Sequence of chain 1.B:
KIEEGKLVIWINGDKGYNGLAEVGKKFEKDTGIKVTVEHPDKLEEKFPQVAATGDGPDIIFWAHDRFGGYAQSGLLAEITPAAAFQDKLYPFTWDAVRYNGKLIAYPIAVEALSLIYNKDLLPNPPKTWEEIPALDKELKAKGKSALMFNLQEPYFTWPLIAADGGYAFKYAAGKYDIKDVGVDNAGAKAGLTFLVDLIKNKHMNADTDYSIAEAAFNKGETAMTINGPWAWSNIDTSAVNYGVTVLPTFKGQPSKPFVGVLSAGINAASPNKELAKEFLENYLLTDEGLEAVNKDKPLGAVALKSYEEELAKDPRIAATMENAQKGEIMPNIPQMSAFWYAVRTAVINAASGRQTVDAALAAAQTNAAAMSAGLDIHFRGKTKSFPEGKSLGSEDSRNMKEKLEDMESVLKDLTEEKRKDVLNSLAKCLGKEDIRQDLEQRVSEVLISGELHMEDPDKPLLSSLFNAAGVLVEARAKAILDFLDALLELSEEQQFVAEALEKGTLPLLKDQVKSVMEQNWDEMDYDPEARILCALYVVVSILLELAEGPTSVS

Binding-site contacts:
Ligand atom O1 contacts residue ASP14 of chain 1.B at 2.8 Å (salt-bridge).
Ligand atom C6 contacts residue GLU153 of chain 1.B at 3.5 Å.
Ligand atom O6 contacts residue GLU153 of chain 1.B at 2.6 Å (salt-bridge).
Ligand atom O2 contacts residue TRP230 of chain 1.B at 4.1 Å.
Ligand atom O3 contacts residue TRP340 of chain 1.B at 3.7 Å.
Ligand atom C4 contacts residue ARG66 of chain 1.B at 3.8 Å.
Ligand atom C4 contacts residue TYR155 of chain 1.B at 4.0 Å (hydrophobic).
Ligand atom O3 contacts residue ALA63 of chain 1.B at 3.6 Å.
Ligand atom O1 contacts residue ASN12 of chain 1.B at 3.6 Å (h-bond).
Ligand atom C5 contacts residue GLU153 of chain 1.B at 4.1 Å.
Ligand atom C2 contacts residue TRP230 of chain 1.B at 3.8 Å (hydrophobic).
Ligand atom O4 contacts residue ARG66 of chain 1.B at 2.8 Å (salt-bridge).
Ligand atom O6 contacts residue TYR155 of chain 1.B at 3.0 Å (h-bond).
Ligand atom O4 contacts residue ARG344 of chain 1.B at 3.3 Å (salt-bridge).
Ligand atom O2 contacts residue ASP65 of chain 1.B at 2.9 Å (salt-bridge).
Ligand atom O3 contacts residue ARG66 of chain 1.B at 3.1 Å (salt-bridge).
Ligand atom C6 contacts residue PRO154 of chain 1.B at 3.6 Å (hydrophobic).
Ligand atom O5 contacts residue TRP340 of chain 1.B at 3.9 Å.
Ligand atom C6 contacts residue TRP340 of chain 1.B at 3.5 Å (hydrophobic).
Ligand atom O3 contacts residue GLU111 of chain 1.B at 3.8 Å.
Ligand atom O3 contacts residue ASP65 of chain 1.B at 2.8 Å (salt-bridge).
Ligand atom C3 contacts residue ASP65 of chain 1.B at 3.8 Å.
Ligand atom O2 contacts residue TRP62 of chain 1.B at 3.3 Å (h-bond).
Ligand atom O2 contacts residue ALA63 of chain 1.B at 3.5 Å.
Ligand atom O5 contacts residue TYR155 of chain 1.B at 3.4 Å.
Ligand atom O3 contacts residue TRP62 of chain 1.B at 3.9 Å.
Ligand atom O1 contacts residue LYS15 of chain 1.B at 3.7 Å.
Ligand atom C2 contacts residue GLU111 of chain 1.B at 3.6 Å.
Ligand atom C3 contacts residue ARG66 of chain 1.B at 4.0 Å.
Ligand atom C1 contacts residue ASP14 of chain 1.B at 3.8 Å.
Ligand atom C2 contacts residue LYS15 of chain 1.B at 4.0 Å.
Ligand atom C3 contacts residue TRP62 of chain 1.B at 4.0 Å (hydrophobic).
Ligand atom C4 contacts residue TRP340 of chain 1.B at 3.8 Å (hydrophobic).
Ligand atom O6 contacts residue PRO154 of chain 1.B at 3.0 Å.
Ligand atom O2 contacts residue GLU111 of chain 1.B at 2.7 Å (salt-bridge).
Ligand atom C1 contacts residue TRP230 of chain 1.B at 3.6 Å (hydrophobic).
Ligand atom C6 contacts residue TYR155 of chain 1.B at 3.6 Å (hydrophobic).
Ligand atom C1 contacts residue TYR155 of chain 1.B at 3.6 Å (hydrophobic).
Ligand atom O2 contacts residue LYS15 of chain 1.B at 2.7 Å (salt-bridge).
Ligand atom C2 contacts residue ASP65 of chain 1.B at 3.4 Å.

A protein and the small-molecule ligand that binds it are described below.
Small molecule (SMILES): OC[C@H]1O[C@H](O[C@H]2[C@H](O)[C@@H](O)[C@@H](O)O[C@@H]2CO)[C@H](O)[C@@H](O)[C@@H]1O